A protein and the small-molecule ligand that binds it are described below.
Small molecule (SMILES): CC(=O)N[C@@H]1[C@@H](O)[C@H](O)[C@@H](CO)O[C@H]1O

Binding-site contacts:
Ligand atom O5 contacts residue ASN154 of chain 43.E at 2.4 Å (h-bond).
Ligand atom C8 contacts residue ASN154 of chain 43.E at 4.0 Å.
Ligand atom O7 contacts residue ASN154 of chain 43.E at 4.0 Å.
Ligand atom C1 contacts residue SER156 of chain 43.E at 4.5 Å.
Ligand atom C1 contacts residue ASN154 of chain 43.E at 1.4 Å.
Ligand atom C3 contacts residue ASN154 of chain 43.E at 3.8 Å.
Ligand atom O5 contacts residue SER157 of chain 43.E at 3.9 Å.
Ligand atom C5 contacts residue ASN154 of chain 43.E at 3.6 Å.
Ligand atom C4 contacts residue ASN154 of chain 43.E at 4.2 Å.
Ligand atom C7 contacts residue ASN154 of chain 43.E at 3.6 Å.
Ligand atom N2 contacts residue ASN154 of chain 43.E at 2.9 Å (h-bond).
Ligand atom C2 contacts residue ASN154 of chain 43.E at 2.5 Å.
Ligand atom C1 contacts residue SER157 of chain 43.E at 4.2 Å.

Sequence of chain 43.E:
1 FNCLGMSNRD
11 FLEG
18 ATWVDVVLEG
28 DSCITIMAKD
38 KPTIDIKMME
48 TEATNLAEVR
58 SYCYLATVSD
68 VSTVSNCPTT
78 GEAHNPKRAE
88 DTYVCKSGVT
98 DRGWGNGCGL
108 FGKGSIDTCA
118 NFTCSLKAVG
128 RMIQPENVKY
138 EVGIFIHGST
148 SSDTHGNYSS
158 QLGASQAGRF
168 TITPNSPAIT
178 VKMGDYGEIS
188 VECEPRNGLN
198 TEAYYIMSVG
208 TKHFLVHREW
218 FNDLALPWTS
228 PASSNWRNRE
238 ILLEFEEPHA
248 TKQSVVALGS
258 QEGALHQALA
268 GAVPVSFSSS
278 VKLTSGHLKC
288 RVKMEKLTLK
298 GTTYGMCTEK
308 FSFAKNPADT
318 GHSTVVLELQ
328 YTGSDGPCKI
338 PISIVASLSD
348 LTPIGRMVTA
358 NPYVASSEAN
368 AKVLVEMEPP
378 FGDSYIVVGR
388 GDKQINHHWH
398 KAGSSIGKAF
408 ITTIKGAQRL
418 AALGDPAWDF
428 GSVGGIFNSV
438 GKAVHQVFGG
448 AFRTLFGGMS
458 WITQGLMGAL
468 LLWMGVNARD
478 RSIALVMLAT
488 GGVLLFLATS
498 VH